Sequence of chain 1.VA:
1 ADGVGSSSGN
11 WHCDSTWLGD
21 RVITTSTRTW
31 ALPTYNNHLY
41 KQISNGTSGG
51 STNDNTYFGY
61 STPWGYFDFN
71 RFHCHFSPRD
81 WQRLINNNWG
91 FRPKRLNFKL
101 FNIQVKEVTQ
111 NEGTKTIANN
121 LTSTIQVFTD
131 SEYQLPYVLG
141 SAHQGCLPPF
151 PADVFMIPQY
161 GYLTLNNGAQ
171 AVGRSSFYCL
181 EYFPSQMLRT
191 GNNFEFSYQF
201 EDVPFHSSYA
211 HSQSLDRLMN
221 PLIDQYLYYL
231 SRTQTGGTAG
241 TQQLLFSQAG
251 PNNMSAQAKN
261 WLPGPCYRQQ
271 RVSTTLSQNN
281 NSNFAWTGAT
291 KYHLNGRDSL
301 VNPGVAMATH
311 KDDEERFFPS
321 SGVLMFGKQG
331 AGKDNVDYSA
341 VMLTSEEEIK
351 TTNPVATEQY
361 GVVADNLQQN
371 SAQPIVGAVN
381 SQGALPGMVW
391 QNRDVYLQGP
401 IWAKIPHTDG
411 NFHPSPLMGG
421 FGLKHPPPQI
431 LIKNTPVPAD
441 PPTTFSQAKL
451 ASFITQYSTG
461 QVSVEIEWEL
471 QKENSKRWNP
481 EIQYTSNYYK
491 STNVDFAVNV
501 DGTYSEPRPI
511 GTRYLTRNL

Binding-site contacts:
Ligand atom C5 contacts residue ASP202 of chain 1.VA at 3.1 Å.
Ligand atom N1 contacts residue PRO204 of chain 1.VA at 4.2 Å.
Ligand atom C4 contacts residue ASP202 of chain 1.VA at 3.0 Å.
Ligand atom C2 contacts residue PRO204 of chain 1.VA at 4.3 Å (hydrophobic).
Ligand atom C1' contacts residue DA1 of chain 1.ZE at 3.9 Å.
Ligand atom N4 contacts residue VAL203 of chain 1.VA at 3.4 Å (h-bond).
Ligand atom O2 contacts residue DA1 of chain 1.ZE at 3.4 Å (h-bond).
Ligand atom C5 contacts residue VAL203 of chain 1.VA at 3.8 Å (hydrophobic).
Ligand atom N3 contacts residue PRO204 of chain 1.VA at 4.0 Å.
Ligand atom C6 contacts residue PRO204 of chain 1.VA at 3.9 Å (hydrophobic).
Ligand atom O3' contacts residue DA1 of chain 1.ZE at 1.6 Å.
Ligand atom C6 contacts residue ASP202 of chain 1.VA at 4.3 Å.
Ligand atom C4' contacts residue DA1 of chain 1.ZE at 4.0 Å.
Ligand atom N4 contacts residue PRO204 of chain 1.VA at 4.2 Å.
Ligand atom N3 contacts residue ASP202 of chain 1.VA at 4.2 Å.
Ligand atom C2' contacts residue PRO204 of chain 1.VA at 4.0 Å (hydrophobic).
Ligand atom C5 contacts residue PRO204 of chain 1.VA at 3.6 Å (hydrophobic).
Ligand atom N4 contacts residue ASP202 of chain 1.VA at 2.4 Å (salt-bridge).
Ligand atom C4 contacts residue VAL203 of chain 1.VA at 4.1 Å (hydrophobic).
Ligand atom C3' contacts residue DA1 of chain 1.ZE at 2.6 Å.
Ligand atom C5' contacts residue PRO204 of chain 1.VA at 4.5 Å (hydrophobic).
Ligand atom C4 contacts residue PRO204 of chain 1.VA at 3.8 Å (hydrophobic).
Ligand atom C2' contacts residue DA1 of chain 1.ZE at 2.9 Å.
Ligand atom C2 contacts residue DA1 of chain 1.ZE at 4.2 Å.

This protein binds this small molecule.
Small molecule (SMILES): Nc1ccn([C@H]2C[C@H](O)[C@@H](COP(=O)(O)O)O2)c(=O)n1